This small molecule binds to this protein.
Small molecule (SMILES): O=C(COP(=O)(O)O)[C@@H](O)[C@H](O)[C@H](O)COP(=O)(O)O

Sequence of chain 7.A:
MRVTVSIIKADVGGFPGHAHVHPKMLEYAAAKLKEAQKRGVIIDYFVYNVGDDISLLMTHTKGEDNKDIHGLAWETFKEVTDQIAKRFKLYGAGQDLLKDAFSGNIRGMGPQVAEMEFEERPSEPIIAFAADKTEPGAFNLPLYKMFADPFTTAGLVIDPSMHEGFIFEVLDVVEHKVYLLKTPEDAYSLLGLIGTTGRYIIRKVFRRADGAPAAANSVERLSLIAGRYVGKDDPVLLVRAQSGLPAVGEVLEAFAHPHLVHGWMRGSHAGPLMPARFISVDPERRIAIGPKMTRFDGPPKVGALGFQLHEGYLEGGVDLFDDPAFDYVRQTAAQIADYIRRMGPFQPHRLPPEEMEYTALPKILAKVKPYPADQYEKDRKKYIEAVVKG

Binding-site contacts:
Ligand atom C3 contacts residue ASP297 of chain 6.A at 3.1 Å.
Ligand atom O3P contacts residue ASP132 of chain 6.A at 3.1 Å (salt-bridge).
Ligand atom O3P contacts residue MG1 of chain 6.B at 2.1 Å.
Ligand atom O3P contacts residue LYS133 of chain 6.A at 2.9 Å (salt-bridge).
Ligand atom O3 contacts residue ASP297 of chain 6.A at 2.7 Å (salt-bridge).
Ligand atom O1P contacts residue ASP234 of chain 6.A at 3.2 Å (salt-bridge).
Ligand atom O5 contacts residue HIS18 of chain 6.A at 3.3 Å.
Ligand atom O5P contacts residue GLY104 of chain 6.A at 2.8 Å (h-bond).
Ligand atom O3P contacts residue ASP52 of chain 6.A at 3.0 Å (salt-bridge).
Ligand atom O2P contacts residue ASP52 of chain 6.A at 3.0 Å (salt-bridge).
Ligand atom O3 contacts residue ARG266 of chain 6.A at 2.8 Å (salt-bridge).
Ligand atom O2P contacts residue ASP11 of chain 6.A at 3.0 Å (salt-bridge).
Ligand atom O4 contacts residue ARG266 of chain 6.A at 3.2 Å.
Ligand atom O5 contacts residue ALA247 of chain 7.A at 3.3 Å.
Ligand atom O6 contacts residue GLN242 of chain 7.A at 3.1 Å (h-bond).
Ligand atom C6 contacts residue TYR358 of chain 6.A at 3.4 Å (hydrophobic).
Ligand atom O1P contacts residue MG1 of chain 6.D at 2.4 Å.
Ligand atom O4P contacts residue TYR358 of chain 6.A at 2.6 Å (h-bond).
Ligand atom O6 contacts residue TYR358 of chain 6.A at 3.2 Å (h-bond).
Ligand atom O2P contacts residue MG1 of chain 6.C at 2.0 Å.
Ligand atom P1 contacts residue MG1 of chain 6.C at 3.4 Å.
Ligand atom O1 contacts residue MG1 of chain 6.E at 2.6 Å.
Ligand atom O6P contacts residue GLN242 of chain 7.A at 2.9 Å (h-bond).
Ligand atom O5P contacts residue TYR91 of chain 6.A at 2.6 Å (h-bond).
Ligand atom P1 contacts residue MG1 of chain 6.E at 3.0 Å.
Ligand atom O5 contacts residue ASP297 of chain 6.A at 2.7 Å (salt-bridge).
Ligand atom O6P contacts residue SER243 of chain 7.A at 2.8 Å (h-bond).
Ligand atom O6P contacts residue TYR91 of chain 6.A at 3.4 Å (h-bond).
Ligand atom O1P contacts residue MG1 of chain 6.E at 2.0 Å.
Ligand atom O1P contacts residue ASP233 of chain 6.A at 3.2 Å (salt-bridge).
Ligand atom O4P contacts residue GLY104 of chain 6.A at 3.4 Å.
Ligand atom O3P contacts residue ASP234 of chain 6.A at 3.0 Å (salt-bridge).
Ligand atom O2P contacts residue ASN105 of chain 6.A at 3.0 Å (h-bond).
Ligand atom O1 contacts residue ASN105 of chain 6.A at 3.2 Å (h-bond).
Ligand atom O2P contacts residue GLN95 of chain 6.A at 2.9 Å (h-bond).
Ligand atom P1 contacts residue MG1 of chain 6.B at 3.2 Å.
Ligand atom O2P contacts residue HIS18 of chain 6.A at 3.0 Å (h-bond).
Ligand atom C5 contacts residue ASP297 of chain 6.A at 3.3 Å.
Ligand atom O5 contacts residue GLN242 of chain 7.A at 2.9 Å (h-bond).
Ligand atom O4 contacts residue TYR358 of chain 6.A at 2.9 Å (h-bond).

Sequence of chain 6.A:
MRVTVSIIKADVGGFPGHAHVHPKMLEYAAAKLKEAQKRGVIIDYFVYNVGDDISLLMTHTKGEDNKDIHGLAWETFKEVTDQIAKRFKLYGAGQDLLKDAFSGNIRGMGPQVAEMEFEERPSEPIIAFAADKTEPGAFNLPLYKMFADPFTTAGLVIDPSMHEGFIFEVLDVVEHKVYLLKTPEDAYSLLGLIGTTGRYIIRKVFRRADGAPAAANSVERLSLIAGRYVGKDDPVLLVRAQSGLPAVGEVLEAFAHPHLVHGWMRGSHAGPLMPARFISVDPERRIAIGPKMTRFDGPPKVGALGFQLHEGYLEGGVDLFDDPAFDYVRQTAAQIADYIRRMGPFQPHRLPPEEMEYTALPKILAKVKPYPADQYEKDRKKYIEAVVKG